This small molecule binds to this protein.
Small molecule (SMILES): CC(=O)N[C@H]1[C@H](O[C@H]2[C@H](O)[C@@H](NC(C)=O)CO[C@@H]2CO)O[C@H](CO)[C@@H](O[C@@H]2O[C@H](CO)[C@@H](O)[C@H](O)[C@@H]2O)[C@@H]1O

Sequence of chain 1.C:
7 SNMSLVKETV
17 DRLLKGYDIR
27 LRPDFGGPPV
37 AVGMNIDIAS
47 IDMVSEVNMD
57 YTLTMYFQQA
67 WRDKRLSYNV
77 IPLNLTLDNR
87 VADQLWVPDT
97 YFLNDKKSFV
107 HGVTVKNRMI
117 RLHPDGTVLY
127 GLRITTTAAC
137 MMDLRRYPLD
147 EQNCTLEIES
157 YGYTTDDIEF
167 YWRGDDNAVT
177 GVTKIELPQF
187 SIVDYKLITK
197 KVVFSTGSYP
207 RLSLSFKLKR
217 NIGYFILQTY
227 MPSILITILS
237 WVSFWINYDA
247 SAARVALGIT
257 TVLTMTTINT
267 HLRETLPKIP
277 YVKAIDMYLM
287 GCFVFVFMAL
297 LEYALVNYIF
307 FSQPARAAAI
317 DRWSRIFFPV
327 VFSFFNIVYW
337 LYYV

Binding-site contacts:
Ligand atom C1 contacts residue ILE194 of chain 1.C at 3.9 Å (hydrophobic).
Ligand atom C8 contacts residue LYS213 of chain 1.C at 3.8 Å.
Ligand atom C2 contacts residue ILE194 of chain 1.C at 3.9 Å (hydrophobic).
Ligand atom O4 contacts residue ILE194 of chain 1.C at 3.3 Å.
Ligand atom O7 contacts residue LYS196 of chain 1.C at 4.0 Å.
Ligand atom C8 contacts residue ASP190 of chain 1.C at 3.5 Å.
Ligand atom C2 contacts residue ASN149 of chain 1.C at 2.5 Å.
Ligand atom N2 contacts residue LYS192 of chain 1.C at 4.2 Å.
Ligand atom C5 contacts residue ASN149 of chain 1.C at 3.7 Å.
Ligand atom C7 contacts residue LYS192 of chain 1.C at 3.8 Å.
Ligand atom C8 contacts residue TYR191 of chain 1.C at 4.4 Å (hydrophobic).
Ligand atom C3 contacts residue ASN149 of chain 1.C at 3.8 Å.
Ligand atom O5 contacts residue ILE194 of chain 1.C at 4.5 Å.
Ligand atom C4 contacts residue ASN149 of chain 1.C at 4.2 Å.
Ligand atom O7 contacts residue ASN149 of chain 1.C at 3.8 Å.
Ligand atom O7 contacts residue SER211 of chain 1.C at 3.3 Å.
Ligand atom O3 contacts residue LYS192 of chain 1.C at 3.2 Å.
Ligand atom N2 contacts residue ILE194 of chain 1.C at 4.0 Å.
Ligand atom C7 contacts residue ASN149 of chain 1.C at 3.6 Å.
Ligand atom C7 contacts residue LYS213 of chain 1.C at 4.4 Å.
Ligand atom O7 contacts residue LYS192 of chain 1.C at 3.5 Å.
Ligand atom C6 contacts residue ASN149 of chain 1.C at 4.5 Å.
Ligand atom O6 contacts residue LYS192 of chain 1.C at 3.7 Å.
Ligand atom N2 contacts residue LYS213 of chain 1.C at 4.0 Å.
Ligand atom N2 contacts residue ASN149 of chain 1.C at 2.9 Å (h-bond).
Ligand atom O5 contacts residue ASN149 of chain 1.C at 2.4 Å (h-bond).
Ligand atom C1 contacts residue SER211 of chain 1.C at 4.2 Å.
Ligand atom C8 contacts residue LYS192 of chain 1.C at 3.9 Å.
Ligand atom C1 contacts residue ASN149 of chain 1.C at 1.4 Å.
Ligand atom O6 contacts residue ASN149 of chain 1.C at 4.2 Å.
Ligand atom C7 contacts residue SER211 of chain 1.C at 4.5 Å.
Ligand atom C3 contacts residue LYS192 of chain 1.C at 3.8 Å.
Ligand atom C5 contacts residue SER211 of chain 1.C at 4.3 Å.
Ligand atom C4 contacts residue ILE194 of chain 1.C at 4.4 Å (hydrophobic).